Sequence of chain 1.B:
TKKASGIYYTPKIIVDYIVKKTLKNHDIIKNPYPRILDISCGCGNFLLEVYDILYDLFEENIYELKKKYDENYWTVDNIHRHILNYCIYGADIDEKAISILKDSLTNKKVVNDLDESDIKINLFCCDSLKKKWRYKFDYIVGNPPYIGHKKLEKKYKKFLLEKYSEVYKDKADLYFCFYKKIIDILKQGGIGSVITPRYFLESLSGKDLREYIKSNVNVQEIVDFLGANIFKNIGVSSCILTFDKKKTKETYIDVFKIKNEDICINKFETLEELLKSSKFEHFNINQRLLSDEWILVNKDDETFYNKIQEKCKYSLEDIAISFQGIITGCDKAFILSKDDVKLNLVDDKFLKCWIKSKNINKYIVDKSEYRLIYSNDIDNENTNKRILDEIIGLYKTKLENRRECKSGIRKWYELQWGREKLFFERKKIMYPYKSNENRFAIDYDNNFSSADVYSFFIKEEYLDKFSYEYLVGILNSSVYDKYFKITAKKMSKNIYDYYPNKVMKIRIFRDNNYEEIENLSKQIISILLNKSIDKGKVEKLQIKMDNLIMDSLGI

A protein and the small-molecule ligand that binds it are described below.
Small molecule (SMILES): CC(C)N(CCCNC(=O)Nc1ccc(C(C)(C)C)cc1)C[C@H]1O[C@@H](n2ccc3c(N)ncnc32)[C@H](O)[C@@H]1O

Binding-site contacts:
Ligand atom C2 contacts residue ILE62 of chain 1.B at 3.7 Å (hydrophobic).
Ligand atom OBA contacts residue CYS66 of chain 1.B at 3.0 Å (h-bond).
Ligand atom N3 contacts residue ILE116 of chain 1.B at 3.5 Å (h-bond).
Ligand atom OAP contacts residue LYS26 of chain 1.B at 3.0 Å (salt-bridge).
Ligand atom C5 contacts residue ILE116 of chain 1.B at 3.6 Å (hydrophobic).
Ligand atom CAH contacts residue ILE116 of chain 1.B at 3.7 Å (hydrophobic).
Ligand atom OAP contacts residue ASP115 of chain 1.B at 2.5 Å (salt-bridge).
Ligand atom CAK contacts residue ASP115 of chain 1.B at 3.4 Å.
Ligand atom CBF contacts residue ASP117 of chain 1.B at 3.4 Å.
Ligand atom CAL contacts residue ASP115 of chain 1.B at 3.4 Å.
Ligand atom OBA contacts residue ASN68 of chain 1.B at 3.2 Å (h-bond).
Ligand atom CBD contacts residue CYS66 of chain 1.B at 3.6 Å (hydrophobic).
Ligand atom OAP contacts residue ILE116 of chain 1.B at 3.3 Å.
Ligand atom C2 contacts residue CYS149 of chain 1.B at 3.7 Å (hydrophobic).
Ligand atom CBF contacts residue LYS26 of chain 1.B at 3.7 Å.
Ligand atom CBG contacts residue LYS26 of chain 1.B at 3.6 Å.
Ligand atom OAO contacts residue SER63 of chain 1.B at 3.4 Å.
Ligand atom NAG contacts residue ILE116 of chain 1.B at 3.5 Å.
Ligand atom NAJ contacts residue TYR179 of chain 1.B at 3.3 Å (h-bond).
Ligand atom OAQ contacts residue ASP115 of chain 1.B at 2.6 Å (salt-bridge).
Ligand atom CBC contacts residue LYS26 of chain 1.B at 3.4 Å.
Ligand atom CAT contacts residue ASN166 of chain 1.B at 3.3 Å.
Ligand atom CBD contacts residue LYS26 of chain 1.B at 3.1 Å.
Ligand atom C6 contacts residue ASP150 of chain 1.B at 3.5 Å.
Ligand atom C6 contacts residue ILE116 of chain 1.B at 3.6 Å (hydrophobic).
Ligand atom N3 contacts residue ILE62 of chain 1.B at 3.7 Å.
Ligand atom C2 contacts residue SER151 of chain 1.B at 3.2 Å.
Ligand atom CAL contacts residue LYS26 of chain 1.B at 3.5 Å.
Ligand atom N1 contacts residue ASP150 of chain 1.B at 3.4 Å (salt-bridge).
Ligand atom N1 contacts residue ILE116 of chain 1.B at 3.7 Å.
Ligand atom CAM contacts residue ASP115 of chain 1.B at 3.5 Å.
Ligand atom CAV contacts residue TYR31 of chain 1.B at 3.7 Å (hydrophobic).
Ligand atom CAY contacts residue CYS66 of chain 1.B at 3.5 Å (hydrophobic).
Ligand atom CBM contacts residue TYR31 of chain 1.B at 3.4 Å (hydrophobic).
Ligand atom CAY contacts residue GLY65 of chain 1.B at 3.5 Å.
Ligand atom CBI contacts residue ASP117 of chain 1.B at 3.7 Å.
Ligand atom NAJ contacts residue ASP150 of chain 1.B at 2.7 Å (salt-bridge).
Ligand atom NAX contacts residue ASN68 of chain 1.B at 3.4 Å (h-bond).
Ligand atom N1 contacts residue SER151 of chain 1.B at 2.9 Å (h-bond).
Ligand atom C4 contacts residue ILE116 of chain 1.B at 3.5 Å (hydrophobic).